Binding-site contacts:
Ligand atom C4 contacts residue VAL60 of chain 1.A at 3.8 Å (hydrophobic).
Ligand atom C6 contacts residue PRO32 of chain 1.A at 3.7 Å (hydrophobic).
Ligand atom N contacts residue CYS122 of chain 1.A at 3.7 Å.
Ligand atom C3 contacts residue VAL60 of chain 1.A at 4.3 Å (hydrophobic).
Ligand atom C5 contacts residue PRO32 of chain 1.A at 3.5 Å (hydrophobic).
Ligand atom C8 contacts residue PRO32 of chain 1.A at 4.4 Å (hydrophobic).
Ligand atom C7 contacts residue GLY49 of chain 1.A at 4.5 Å.
Ligand atom C8 contacts residue GLY50 of chain 1.A at 4.2 Å.
Ligand atom C8 contacts residue VAL60 of chain 1.A at 4.1 Å (hydrophobic).
Ligand atom C3' contacts residue HIS27 of chain 1.A at 4.3 Å.
Ligand atom N contacts residue PHE111 of chain 1.A at 4.1 Å.
Ligand atom C5 contacts residue VAL60 of chain 1.A at 3.6 Å (hydrophobic).
Ligand atom N contacts residue GLY49 of chain 1.A at 3.4 Å.
Ligand atom C4 contacts residue ALA31 of chain 1.A at 4.0 Å (hydrophobic).
Ligand atom C8 contacts residue LEU55 of chain 1.A at 4.3 Å (hydrophobic).
Ligand atom O contacts residue GLU70 of chain 1.A at 4.1 Å.
Ligand atom C3 contacts residue GLY49 of chain 1.A at 3.9 Å.
Ligand atom C7 contacts residue PRO32 of chain 1.A at 4.2 Å (hydrophobic).
Ligand atom C4 contacts residue HIS27 of chain 1.A at 4.2 Å.
Ligand atom O contacts residue GLY124 of chain 1.A at 3.9 Å.
Ligand atom C4 contacts residue PRO32 of chain 1.A at 3.8 Å (hydrophobic).
Ligand atom C8 contacts residue GLY49 of chain 1.A at 3.9 Å.
Ligand atom C7 contacts residue VAL60 of chain 1.A at 3.9 Å (hydrophobic).
Ligand atom O contacts residue ALA48 of chain 1.A at 4.5 Å.
Ligand atom C2 contacts residue PHE111 of chain 1.A at 3.8 Å (hydrophobic).
Ligand atom C6 contacts residue VAL60 of chain 1.A at 3.7 Å (hydrophobic).
Ligand atom O contacts residue TYR72 of chain 1.A at 4.5 Å.
Ligand atom C6 contacts residue LEU55 of chain 1.A at 4.4 Å (hydrophobic).
Ligand atom C9 contacts residue VAL60 of chain 1.A at 4.0 Å (hydrophobic).
Ligand atom C2 contacts residue CYS122 of chain 1.A at 3.6 Å (hydrophobic).
Ligand atom C9 contacts residue PRO32 of chain 1.A at 4.3 Å (hydrophobic).
Ligand atom N contacts residue GLY50 of chain 1.A at 3.5 Å (h-bond).
Ligand atom C7 contacts residue LEU55 of chain 1.A at 3.7 Å (hydrophobic).
Ligand atom C2 contacts residue GLY50 of chain 1.A at 4.2 Å.
Ligand atom C3 contacts residue PHE111 of chain 1.A at 4.1 Å (hydrophobic).
Ligand atom O contacts residue PHE111 of chain 1.A at 4.4 Å.
Ligand atom C2 contacts residue GLY49 of chain 1.A at 3.4 Å.
Ligand atom C9 contacts residue GLY49 of chain 1.A at 4.1 Å.
Ligand atom C3' contacts residue PHE111 of chain 1.A at 4.1 Å (hydrophobic).
Ligand atom C5 contacts residue ALA31 of chain 1.A at 4.2 Å (hydrophobic).

A small-molecule ligand and the protein it binds are described below.
Small molecule (SMILES): O=Cc1c[nH]c2ccccc12

Sequence of chain 1.A:
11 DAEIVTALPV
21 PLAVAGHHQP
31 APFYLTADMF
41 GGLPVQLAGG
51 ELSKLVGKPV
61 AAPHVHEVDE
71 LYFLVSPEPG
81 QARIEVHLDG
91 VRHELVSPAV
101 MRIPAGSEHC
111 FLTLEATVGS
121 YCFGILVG